Binding-site contacts:
Ligand atom C6 contacts residue ASN70 of chain 1.B at 4.2 Å.
Ligand atom C1 contacts residue CYS1 of chain 1.E at 2.8 Å (hydrophobic).
Ligand atom C2' contacts residue CYS1 of chain 1.E at 3.7 Å (hydrophobic).
Ligand atom C1 contacts residue DTR2 of chain 1.E at 4.2 Å.
Ligand atom C1' contacts residue DTR2 of chain 1.E at 3.5 Å.
Ligand atom C1 contacts residue CYS11 of chain 1.E at 3.8 Å (hydrophobic).
Ligand atom C2' contacts residue DLY8 of chain 1.E at 3.6 Å.
Ligand atom C3 contacts residue CYS11 of chain 1.E at 3.8 Å (hydrophobic).
Ligand atom C2 contacts residue CYS1 of chain 1.E at 3.8 Å (hydrophobic).
Ligand atom C2 contacts residue CYS11 of chain 1.E at 3.0 Å (hydrophobic).
Ligand atom C1' contacts residue CYS1 of chain 1.E at 1.9 Å (hydrophobic).
Ligand atom C6 contacts residue CYS1 of chain 1.E at 3.3 Å (hydrophobic).
Ligand atom C6 contacts residue DTR2 of chain 1.E at 4.3 Å.
Ligand atom C1' contacts residue CYS11 of chain 1.E at 3.8 Å (hydrophobic).
Ligand atom C1' contacts residue VAL69 of chain 1.B at 4.5 Å (hydrophobic).
Ligand atom C5 contacts residue ASN70 of chain 1.B at 3.7 Å.
Ligand atom C2' contacts residue CYS11 of chain 1.E at 1.9 Å (hydrophobic).

The protein below binds the small molecule below.
Small molecule (SMILES): Cc1ccccc1C

Sequence of chain 1.B:
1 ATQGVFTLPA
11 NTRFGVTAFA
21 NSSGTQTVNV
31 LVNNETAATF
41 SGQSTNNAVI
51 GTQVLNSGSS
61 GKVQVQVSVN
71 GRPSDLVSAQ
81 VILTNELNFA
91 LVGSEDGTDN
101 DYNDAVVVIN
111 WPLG

Sequence of chain 1.E:
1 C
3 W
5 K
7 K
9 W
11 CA